Sequence of chain 1.A:
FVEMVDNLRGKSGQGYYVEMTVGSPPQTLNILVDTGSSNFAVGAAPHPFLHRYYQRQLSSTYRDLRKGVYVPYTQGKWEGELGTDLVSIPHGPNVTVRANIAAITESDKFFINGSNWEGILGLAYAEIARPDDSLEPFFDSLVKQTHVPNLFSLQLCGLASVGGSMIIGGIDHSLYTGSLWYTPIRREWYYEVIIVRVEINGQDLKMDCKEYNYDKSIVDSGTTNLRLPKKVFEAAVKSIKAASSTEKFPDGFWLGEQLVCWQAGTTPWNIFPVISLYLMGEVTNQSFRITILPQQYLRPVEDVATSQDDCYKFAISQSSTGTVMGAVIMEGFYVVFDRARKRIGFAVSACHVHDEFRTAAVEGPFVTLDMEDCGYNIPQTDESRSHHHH

The protein below binds the small molecule below.
Small molecule (SMILES): CC1(C)Cc2cc(Cl)ccc2C(N[C@@H](Cc2ccccc2)c2nc(=O)c(C#N)c[nH]2)=N1

Binding-site contacts:
Ligand atom C26 contacts residue GLY17 of chain 1.A at 3.8 Å.
Ligand atom C31 contacts residue GLY19 of chain 1.A at 3.7 Å.
Ligand atom C6 contacts residue LYS113 of chain 1.A at 3.7 Å.
Ligand atom CL1 contacts residue GLY80 of chain 1.A at 3.5 Å.
Ligand atom O25 contacts residue THR238 of chain 1.A at 3.2 Å (h-bond).
Ligand atom C27 contacts residue ASP38 of chain 1.A at 3.6 Å.
Ligand atom C12 contacts residue GLY236 of chain 1.A at 3.8 Å.
Ligand atom C28 contacts residue LEU36 of chain 1.A at 3.5 Å (hydrophobic).
Ligand atom CL1 contacts residue PHE114 of chain 1.A at 3.9 Å.
Ligand atom N9 contacts residue SER331 of chain 1.A at 3.1 Å (h-bond).
Ligand atom N24 contacts residue THR237 of chain 1.A at 3.6 Å.
Ligand atom N9 contacts residue ARG241 of chain 1.A at 3.5 Å (salt-bridge).
Ligand atom C14 contacts residue GLY236 of chain 1.A at 3.2 Å.
Ligand atom C31 contacts residue GLN18 of chain 1.A at 3.2 Å.
Ligand atom N9 contacts residue ASN239 of chain 1.A at 3.7 Å.
Ligand atom N11 contacts residue GLY236 of chain 1.A at 2.9 Å (h-bond).
Ligand atom C6 contacts residue GLN79 of chain 1.A at 3.7 Å.
Ligand atom O25 contacts residue THR237 of chain 1.A at 3.4 Å.
Ligand atom C15 contacts residue THR238 of chain 1.A at 3.5 Å.
Ligand atom C2 contacts residue TYR77 of chain 1.A at 3.5 Å (hydrophobic).
Ligand atom C2 contacts residue PHE114 of chain 1.A at 3.8 Å (hydrophobic).
Ligand atom O25 contacts residue ASN239 of chain 1.A at 2.9 Å (h-bond).
Ligand atom CL1 contacts residue LYS113 of chain 1.A at 3.5 Å.
Ligand atom C8 contacts residue ARG241 of chain 1.A at 3.7 Å.
Ligand atom C27 contacts residue GLY236 of chain 1.A at 3.3 Å.
Ligand atom C31 contacts residue LEU36 of chain 1.A at 3.6 Å (hydrophobic).
Ligand atom C30 contacts residue GLY236 of chain 1.A at 3.8 Å.
Ligand atom C19 contacts residue THR238 of chain 1.A at 3.5 Å.
Ligand atom C33 contacts residue GLY17 of chain 1.A at 3.8 Å.
Ligand atom N24 contacts residue THR238 of chain 1.A at 3.0 Å (h-bond).
Ligand atom C9 contacts residue TYR77 of chain 1.A at 3.5 Å (hydrophobic).
Ligand atom C32 contacts residue TRP121 of chain 1.A at 3.8 Å (hydrophobic).
Ligand atom C29 contacts residue GLY236 of chain 1.A at 3.2 Å.
Ligand atom C30 contacts residue GLY19 of chain 1.A at 3.5 Å.
Ligand atom C19 contacts residue THR237 of chain 1.A at 3.7 Å.
Ligand atom C10 contacts residue GLY236 of chain 1.A at 3.7 Å.
Ligand atom C27 contacts residue LEU36 of chain 1.A at 3.9 Å (hydrophobic).
Ligand atom C32 contacts residue GLN18 of chain 1.A at 3.6 Å.
Ligand atom C30 contacts residue GLN18 of chain 1.A at 3.6 Å.
Ligand atom C30 contacts residue LEU36 of chain 1.A at 3.8 Å (hydrophobic).